Sequence of chain 2.I:
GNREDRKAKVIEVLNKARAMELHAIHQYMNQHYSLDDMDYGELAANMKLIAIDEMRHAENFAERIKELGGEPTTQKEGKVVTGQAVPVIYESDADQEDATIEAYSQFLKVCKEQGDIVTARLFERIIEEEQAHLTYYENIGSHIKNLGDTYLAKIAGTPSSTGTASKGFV

Binding-site contacts:
Ligand atom CGD contacts residue TYR35 of chain 2.I at 3.4 Å (hydrophobic).
Ligand atom C1B contacts residue MET57 of chain 2.J at 3.3 Å (hydrophobic).
Ligand atom O1A contacts residue ARG20 of chain 2.I at 3.3 Å (salt-bridge).
Ligand atom NC contacts residue MET57 of chain 2.I at 3.1 Å (h-bond).
Ligand atom CAB contacts residue LYS50 of chain 2.J at 3.4 Å.
Ligand atom C1D contacts residue MET57 of chain 2.J at 3.4 Å (hydrophobic).
Ligand atom O1A contacts residue TYR35 of chain 2.J at 2.3 Å (h-bond).
Ligand atom CGB contacts residue SER168 of chain 2.J at 3.2 Å.
Ligand atom O2B contacts residue SER168 of chain 2.J at 2.3 Å (h-bond).
Ligand atom FE contacts residue MET57 of chain 2.I at 2.4 Å.
Ligand atom ND contacts residue MET57 of chain 2.I at 3.1 Å.
Ligand atom CMD contacts residue MET31 of chain 2.I at 3.3 Å (hydrophobic).
Ligand atom CMB contacts residue GLU61 of chain 2.I at 3.3 Å.
Ligand atom O2C contacts residue LYS169 of chain 2.J at 3.4 Å (salt-bridge).
Ligand atom O1B contacts residue LYS50 of chain 2.J at 2.6 Å (salt-bridge).
Ligand atom O2C contacts residue SER168 of chain 2.J at 2.8 Å.
Ligand atom CHB contacts residue MET57 of chain 2.J at 3.4 Å (hydrophobic).
Ligand atom CMB contacts residue MET31 of chain 2.J at 3.5 Å (hydrophobic).
Ligand atom CMD contacts residue MET57 of chain 2.J at 3.4 Å (hydrophobic).
Ligand atom NA contacts residue MET57 of chain 2.J at 3.0 Å (h-bond).
Ligand atom CGD contacts residue ARG20 of chain 2.J at 3.1 Å.
Ligand atom O2A contacts residue ARG20 of chain 2.I at 2.5 Å (salt-bridge).
Ligand atom C4A contacts residue MET57 of chain 2.J at 3.4 Å (hydrophobic).
Ligand atom FE contacts residue MET57 of chain 2.J at 2.4 Å.
Ligand atom O2D contacts residue ARG20 of chain 2.J at 2.8 Å (salt-bridge).
Ligand atom CGA contacts residue TYR35 of chain 2.J at 3.3 Å (hydrophobic).
Ligand atom O2D contacts residue TYR35 of chain 2.I at 2.3 Å (h-bond).
Ligand atom NC contacts residue MET57 of chain 2.J at 3.0 Å (h-bond).
Ligand atom CBD contacts residue MET31 of chain 2.I at 3.4 Å (hydrophobic).
Ligand atom CBB contacts residue SER168 of chain 2.J at 3.3 Å.
Ligand atom NA contacts residue MET57 of chain 2.I at 3.2 Å (h-bond).
Ligand atom NB contacts residue MET57 of chain 2.I at 3.1 Å (h-bond).
Ligand atom NB contacts residue MET57 of chain 2.J at 3.0 Å (h-bond).
Ligand atom O2B contacts residue ARG58 of chain 2.I at 3.3 Å.
Ligand atom ND contacts residue MET57 of chain 2.J at 3.1 Å (h-bond).
Ligand atom O1C contacts residue LYS169 of chain 2.I at 3.3 Å (salt-bridge).
Ligand atom CMD contacts residue GLU61 of chain 2.J at 3.3 Å.
Ligand atom CGA contacts residue ARG20 of chain 2.I at 3.4 Å.
Ligand atom O1D contacts residue ARG20 of chain 2.J at 2.9 Å (salt-bridge).
Ligand atom C4A contacts residue MET57 of chain 2.I at 3.5 Å (hydrophobic).

Sequence of chain 2.J:
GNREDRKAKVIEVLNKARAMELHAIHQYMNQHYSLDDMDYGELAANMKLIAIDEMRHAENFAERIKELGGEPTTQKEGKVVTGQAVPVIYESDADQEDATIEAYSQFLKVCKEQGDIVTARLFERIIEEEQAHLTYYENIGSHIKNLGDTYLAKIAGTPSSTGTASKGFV

This protein binds this small molecule.
Small molecule (SMILES): CC1=C(CCC(=O)O)C2=Cc3c(CCC(=O)O)c(C)c4n3[Fe@]35n6c(c(C)c(CCC(=O)O)c6=CC1=[N+]23)=CC1=[N+]5C(=C4)C(C)=C1CCC(=O)O